The protein below binds the small molecule below.
Small molecule (SMILES): Nc1nnc(NCc2cccs2)s1

Binding-site contacts:
Ligand atom CAA contacts residue VAL206 of chain 1.C at 3.3 Å (hydrophobic).
Ligand atom NAI contacts residue PHE97 of chain 1.C at 3.6 Å.
Ligand atom NAM contacts residue PHE97 of chain 1.C at 3.5 Å.
Ligand atom NAL contacts residue NAP1 of chain 1.L at 2.7 Å (h-bond).
Ligand atom CAH contacts residue NAP1 of chain 1.L at 3.5 Å.
Ligand atom CAF contacts residue PHE97 of chain 1.C at 4.2 Å (hydrophobic).
Ligand atom CAB contacts residue LEU209 of chain 1.C at 3.8 Å (hydrophobic).
Ligand atom CAC contacts residue PRO210 of chain 1.C at 3.6 Å (hydrophobic).
Ligand atom CAB contacts residue VAL206 of chain 1.C at 4.1 Å (hydrophobic).
Ligand atom SAD contacts residue CME168 of chain 1.C at 3.0 Å (h-bond).
Ligand atom CAH contacts residue TYR174 of chain 1.C at 4.2 Å (hydrophobic).
Ligand atom CAA contacts residue LEU209 of chain 1.C at 3.3 Å (hydrophobic).
Ligand atom SAD contacts residue PHE97 of chain 1.C at 4.0 Å.
Ligand atom CAC contacts residue NAP1 of chain 1.L at 3.7 Å.
Ligand atom CAF contacts residue PRO210 of chain 1.C at 3.4 Å (hydrophobic).
Ligand atom CAK contacts residue NAP1 of chain 1.L at 3.4 Å.
Ligand atom NAI contacts residue NAP1 of chain 1.L at 3.6 Å (h-bond).
Ligand atom CAB contacts residue PRO210 of chain 1.C at 4.0 Å (hydrophobic).
Ligand atom CAH contacts residue PHE97 of chain 1.C at 4.0 Å (hydrophobic).
Ligand atom NAM contacts residue SER95 of chain 1.C at 3.4 Å (h-bond).
Ligand atom NAL contacts residue PHE97 of chain 1.C at 3.7 Å.
Ligand atom NAM contacts residue NAP1 of chain 1.L at 2.5 Å (h-bond).
Ligand atom SAJ contacts residue PHE97 of chain 1.C at 3.9 Å.
Ligand atom CAF contacts residue NAP1 of chain 1.L at 3.4 Å.
Ligand atom NAL contacts residue SER95 of chain 1.C at 3.8 Å.
Ligand atom CAK contacts residue TYR174 of chain 1.C at 4.4 Å (hydrophobic).
Ligand atom CAE contacts residue LEU209 of chain 1.C at 4.0 Å (hydrophobic).
Ligand atom NAI contacts residue TYR174 of chain 1.C at 2.9 Å (h-bond).
Ligand atom CAK contacts residue PHE97 of chain 1.C at 3.4 Å (hydrophobic).
Ligand atom CAE contacts residue CME168 of chain 1.C at 3.1 Å.
Ligand atom NAG contacts residue NAP1 of chain 1.L at 3.3 Å.
Ligand atom CAK contacts residue SER95 of chain 1.C at 4.0 Å.
Ligand atom CAE contacts residue VAL206 of chain 1.C at 4.1 Å (hydrophobic).
Ligand atom CAB contacts residue NAP1 of chain 1.L at 3.3 Å.
Ligand atom SAJ contacts residue NAP1 of chain 1.L at 3.6 Å.
Ligand atom NAG contacts residue PHE97 of chain 1.C at 4.2 Å.
Ligand atom CAE contacts residue TRP221 of chain 1.C at 3.6 Å (hydrophobic).
Ligand atom CAA contacts residue TRP221 of chain 1.C at 4.3 Å (hydrophobic).
Ligand atom SAJ contacts residue PRO210 of chain 1.C at 4.2 Å.
Ligand atom NAL contacts residue TYR174 of chain 1.C at 3.1 Å (h-bond).

Sequence of chain 1.C:
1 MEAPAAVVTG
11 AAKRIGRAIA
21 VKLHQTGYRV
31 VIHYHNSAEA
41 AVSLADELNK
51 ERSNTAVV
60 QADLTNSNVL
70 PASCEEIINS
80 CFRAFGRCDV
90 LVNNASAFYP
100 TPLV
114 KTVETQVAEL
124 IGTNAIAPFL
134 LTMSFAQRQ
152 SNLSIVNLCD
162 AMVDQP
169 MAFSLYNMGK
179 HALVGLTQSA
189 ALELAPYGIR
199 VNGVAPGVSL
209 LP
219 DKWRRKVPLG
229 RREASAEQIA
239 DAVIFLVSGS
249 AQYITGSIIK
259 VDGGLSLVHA